Sequence of chain 1.A:
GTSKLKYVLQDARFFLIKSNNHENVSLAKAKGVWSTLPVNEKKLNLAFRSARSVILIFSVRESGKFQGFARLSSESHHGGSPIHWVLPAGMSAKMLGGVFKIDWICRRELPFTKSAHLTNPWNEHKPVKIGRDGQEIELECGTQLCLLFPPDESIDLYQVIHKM

A protein and the small-molecule ligand that binds it are described below.
Small molecule (SMILES): CNc1nc(Cl)nc2c1ncn2CC(=O)Nc1ccccc1

Binding-site contacts:
Ligand atom C01 contacts residue SER35 of chain 1.A at 3.4 Å.
Ligand atom C08 contacts residue ASN20 of chain 1.A at 3.1 Å.
Ligand atom C16 contacts residue PRO88 of chain 1.A at 3.6 Å (hydrophobic).
Ligand atom C01 contacts residue ASN24 of chain 1.A at 3.8 Å.
Ligand atom N19 contacts residue ASN20 of chain 1.A at 3.0 Å (h-bond).
Ligand atom CL21 contacts residue ASN24 of chain 1.A at 2.9 Å.
Ligand atom N22 contacts residue ASN24 of chain 1.A at 2.9 Å (h-bond).
Ligand atom C01 contacts residue TRP85 of chain 1.A at 3.4 Å (hydrophobic).
Ligand atom N02 contacts residue LEU96 of chain 1.A at 3.7 Å.
Ligand atom O17 contacts residue LEU37 of chain 1.A at 3.7 Å.
Ligand atom C08 contacts residue LYS18 of chain 1.A at 3.0 Å.
Ligand atom C04 contacts residue TRP34 of chain 1.A at 3.8 Å (hydrophobic).
Ligand atom C01 contacts residue LEU96 of chain 1.A at 3.9 Å (hydrophobic).
Ligand atom N02 contacts residue TRP34 of chain 1.A at 3.3 Å.
Ligand atom C20 contacts residue ASN20 of chain 1.A at 3.5 Å.
Ligand atom C11 contacts residue ASN20 of chain 1.A at 3.7 Å.
Ligand atom N22 contacts residue SER19 of chain 1.A at 3.9 Å.
Ligand atom N05 contacts residue SER35 of chain 1.A at 3.6 Å (h-bond).
Ligand atom C09 contacts residue ASN20 of chain 1.A at 3.3 Å.
Ligand atom C20 contacts residue SER19 of chain 1.A at 3.5 Å.
Ligand atom CL21 contacts residue PRO88 of chain 1.A at 3.6 Å.
Ligand atom C18 contacts residue LYS18 of chain 1.A at 3.6 Å.
Ligand atom C06 contacts residue ASP133 of chain 1.A at 3.0 Å.
Ligand atom N07 contacts residue ASN20 of chain 1.A at 3.9 Å.
Ligand atom N07 contacts residue LYS18 of chain 1.A at 3.1 Å (salt-bridge).
Ligand atom C20 contacts residue ASN24 of chain 1.A at 3.4 Å.
Ligand atom CL21 contacts residue ASN21 of chain 1.A at 3.0 Å.
Ligand atom C15 contacts residue ALA89 of chain 1.A at 3.0 Å (hydrophobic).
Ligand atom C01 contacts residue TRP34 of chain 1.A at 3.6 Å (hydrophobic).
Ligand atom C14 contacts residue ALA89 of chain 1.A at 3.7 Å (hydrophobic).
Ligand atom C03 contacts residue SER35 of chain 1.A at 3.8 Å.
Ligand atom CL21 contacts residue ASN20 of chain 1.A at 3.2 Å.
Ligand atom C16 contacts residue ASN20 of chain 1.A at 3.9 Å.
Ligand atom N10 contacts residue ASN20 of chain 1.A at 2.6 Å (h-bond).
Ligand atom N02 contacts residue SER35 of chain 1.A at 2.7 Å (h-bond).
Ligand atom CL21 contacts residue SER19 of chain 1.A at 3.4 Å.
Ligand atom N19 contacts residue SER19 of chain 1.A at 3.6 Å.
Ligand atom C06 contacts residue LYS18 of chain 1.A at 3.7 Å.
Ligand atom C03 contacts residue TRP34 of chain 1.A at 3.5 Å (hydrophobic).
Ligand atom N05 contacts residue ASP133 of chain 1.A at 3.9 Å.